Sequence of chain 1.B:
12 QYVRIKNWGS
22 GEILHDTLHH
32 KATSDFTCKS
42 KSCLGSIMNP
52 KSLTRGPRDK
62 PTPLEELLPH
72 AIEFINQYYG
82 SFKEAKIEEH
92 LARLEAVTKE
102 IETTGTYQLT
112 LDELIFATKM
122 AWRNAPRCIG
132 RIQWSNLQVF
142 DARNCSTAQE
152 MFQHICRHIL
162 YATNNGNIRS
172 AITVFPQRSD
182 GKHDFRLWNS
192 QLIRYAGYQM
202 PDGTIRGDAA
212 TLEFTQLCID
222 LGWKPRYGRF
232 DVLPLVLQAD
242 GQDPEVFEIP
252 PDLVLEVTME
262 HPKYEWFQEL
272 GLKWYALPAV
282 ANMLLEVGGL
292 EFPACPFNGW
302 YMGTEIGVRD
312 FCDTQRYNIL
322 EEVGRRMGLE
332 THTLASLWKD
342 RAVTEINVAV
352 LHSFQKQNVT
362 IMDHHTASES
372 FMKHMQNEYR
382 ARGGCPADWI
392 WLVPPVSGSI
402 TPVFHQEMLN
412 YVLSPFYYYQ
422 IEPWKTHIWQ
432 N

A small-molecule ligand and the protein it binds are described below.
Small molecule (SMILES): NC1=N[C@H](COc2ccc3c(c2)CNCC3)COc2ccsc21

Binding-site contacts:
Ligand atom C14 contacts residue GLN192 of chain 1.B at 3.8 Å.
Ligand atom C1 contacts residue HEM1 of chain 1.H at 3.2 Å.
Ligand atom C17 contacts residue TYR302 of chain 1.B at 3.6 Å (hydrophobic).
Ligand atom C6 contacts residue GLU306 of chain 1.B at 3.5 Å.
Ligand atom N23 contacts residue HEM1 of chain 1.H at 3.3 Å.
Ligand atom C19 contacts residue GLN192 of chain 1.B at 3.6 Å.
Ligand atom C21 contacts residue ARG195 of chain 1.B at 3.4 Å.
Ligand atom C18 contacts residue TYR302 of chain 1.B at 3.1 Å (hydrophobic).
Ligand atom C3 contacts residue HEM1 of chain 1.H at 3.8 Å.
Ligand atom C18 contacts residue TYR276 of chain 1.B at 3.7 Å (hydrophobic).
Ligand atom C21 contacts residue ARG317 of chain 1.B at 3.5 Å.
Ligand atom C22 contacts residue ARG317 of chain 1.B at 3.5 Å.
Ligand atom S5 contacts residue PRO279 of chain 1.B at 3.8 Å.
Ligand atom S5 contacts residue GLY300 of chain 1.B at 3.2 Å (h-bond).
Ligand atom C15 contacts residue GLN192 of chain 1.B at 3.5 Å.
Ligand atom C17 contacts residue GLN192 of chain 1.B at 3.7 Å.
Ligand atom N23 contacts residue TRP301 of chain 1.B at 3.1 Å (h-bond).
Ligand atom N7 contacts residue HEM1 of chain 1.H at 3.8 Å.
Ligand atom C1 contacts residue GLY300 of chain 1.B at 3.3 Å.
Ligand atom C22 contacts residue ARG195 of chain 1.B at 3.3 Å.
Ligand atom N23 contacts residue PRO279 of chain 1.B at 3.8 Å.
Ligand atom C4 contacts residue HEM1 of chain 1.H at 3.8 Å.
Ligand atom N7 contacts residue GLU306 of chain 1.B at 2.5 Å (salt-bridge).
Ligand atom O12 contacts residue PRO279 of chain 1.B at 3.3 Å.
Ligand atom O10 contacts residue VAL281 of chain 1.B at 3.2 Å.
Ligand atom C18 contacts residue GLN192 of chain 1.B at 3.6 Å.
Ligand atom C17 contacts residue TYR276 of chain 1.B at 3.1 Å (hydrophobic).
Ligand atom S5 contacts residue HEM1 of chain 1.H at 3.5 Å (h-bond).
Ligand atom C6 contacts residue HEM1 of chain 1.H at 3.7 Å.
Ligand atom C1 contacts residue ASN299 of chain 1.B at 3.6 Å.
Ligand atom C2 contacts residue HEM1 of chain 1.H at 3.4 Å.
Ligand atom C13 contacts residue GLN192 of chain 1.B at 3.6 Å.
Ligand atom C11 contacts residue GLU306 of chain 1.B at 3.3 Å.
Ligand atom C6 contacts residue PRO279 of chain 1.B at 3.8 Å (hydrophobic).
Ligand atom N23 contacts residue GLU306 of chain 1.B at 2.8 Å (salt-bridge).
Ligand atom C11 contacts residue HEM1 of chain 1.H at 3.6 Å.
Ligand atom C2 contacts residue PHE298 of chain 1.B at 3.8 Å (hydrophobic).
Ligand atom O10 contacts residue HEM1 of chain 1.H at 3.7 Å.
Ligand atom C16 contacts residue GLN192 of chain 1.B at 3.7 Å.
Ligand atom C9 contacts residue HEM1 of chain 1.H at 3.4 Å.